Sequence of chain 1.B:
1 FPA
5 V

Sequence of chain 1.A:
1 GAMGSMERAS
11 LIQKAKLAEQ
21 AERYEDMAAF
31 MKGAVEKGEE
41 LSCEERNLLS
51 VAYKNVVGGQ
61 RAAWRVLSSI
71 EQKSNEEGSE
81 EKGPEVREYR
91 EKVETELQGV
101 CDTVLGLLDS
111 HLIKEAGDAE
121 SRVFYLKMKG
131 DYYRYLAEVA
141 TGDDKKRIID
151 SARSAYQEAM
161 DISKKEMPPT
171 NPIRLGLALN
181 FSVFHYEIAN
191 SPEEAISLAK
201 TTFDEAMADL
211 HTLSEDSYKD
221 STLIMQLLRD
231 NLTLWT

This small molecule binds to this protein.
Small molecule (SMILES): O=C(CCl)NC1CC2(CCN(C(=O)C3(Nc4ccc(Cl)cc4)CCOCC3)CC2)C1

Binding-site contacts:
Ligand atom CL2 contacts residue GLY176 of chain 1.A at 4.1 Å.
Ligand atom O1 contacts residue GLU120 of chain 1.A at 3.8 Å.
Ligand atom O1 contacts residue ILE173 of chain 1.A at 3.8 Å.
Ligand atom C10 contacts residue VAL5 of chain 1.B at 4.0 Å (hydrophobic).
Ligand atom C4 contacts residue ASN47 of chain 1.A at 3.4 Å.
Ligand atom C12 contacts residue GLY176 of chain 1.A at 4.1 Å.
Ligand atom C13 contacts residue VAL5 of chain 1.B at 3.9 Å (hydrophobic).
Ligand atom C11 contacts residue ILE224 of chain 1.A at 4.0 Å (hydrophobic).
Ligand atom C21 contacts residue ASN47 of chain 1.A at 3.1 Å.
Ligand atom C4 contacts residue ILE173 of chain 1.A at 4.1 Å (hydrophobic).
Ligand atom C2 contacts residue ARG46 of chain 1.A at 4.2 Å.
Ligand atom O2 contacts residue ILE224 of chain 1.A at 3.6 Å.
Ligand atom C5 contacts residue ASN47 of chain 1.A at 3.8 Å.
Ligand atom CL2 contacts residue LYS127 of chain 1.A at 3.4 Å.
Ligand atom C3 contacts residue CYS43 of chain 1.A at 3.9 Å (hydrophobic).
Ligand atom N1 contacts residue ASN47 of chain 1.A at 3.0 Å (h-bond).
Ligand atom C12 contacts residue PRO172 of chain 1.A at 3.5 Å (hydrophobic).
Ligand atom C6 contacts residue PRO172 of chain 1.A at 3.4 Å (hydrophobic).
Ligand atom O1 contacts residue CYS43 of chain 1.A at 3.8 Å.
Ligand atom C16 contacts residue VAL5 of chain 1.B at 3.6 Å (hydrophobic).
Ligand atom C18 contacts residue LEU223 of chain 1.A at 4.2 Å (hydrophobic).
Ligand atom CL2 contacts residue ILE173 of chain 1.A at 3.7 Å.
Ligand atom C22 contacts residue ASN47 of chain 1.A at 4.1 Å.
Ligand atom C15 contacts residue VAL5 of chain 1.B at 3.5 Å (hydrophobic).
Ligand atom C2 contacts residue GLU120 of chain 1.A at 3.9 Å.
Ligand atom C12 contacts residue VAL5 of chain 1.B at 3.7 Å (hydrophobic).
Ligand atom C1 contacts residue ASN47 of chain 1.A at 4.1 Å.
Ligand atom N1 contacts residue CYS43 of chain 1.A at 2.6 Å (h-bond).
Ligand atom C14 contacts residue VAL5 of chain 1.B at 3.8 Å (hydrophobic).
Ligand atom C7 contacts residue PRO172 of chain 1.A at 3.9 Å (hydrophobic).
Ligand atom C3 contacts residue ASN47 of chain 1.A at 3.0 Å.
Ligand atom C14 contacts residue PHE124 of chain 1.A at 3.9 Å (hydrophobic).
Ligand atom C11 contacts residue VAL5 of chain 1.B at 3.8 Å (hydrophobic).
Ligand atom CL2 contacts residue PHE124 of chain 1.A at 4.1 Å.
Ligand atom C17 contacts residue LEU223 of chain 1.A at 4.0 Å (hydrophobic).
Ligand atom C13 contacts residue LYS127 of chain 1.A at 4.2 Å.
Ligand atom C1 contacts residue CYS43 of chain 1.A at 2.6 Å (hydrophobic).
Ligand atom C17 contacts residue VAL5 of chain 1.B at 4.2 Å (hydrophobic).
Ligand atom O3 contacts residue LEU223 of chain 1.A at 4.0 Å.
Ligand atom C2 contacts residue CYS43 of chain 1.A at 1.8 Å (hydrophobic).